Sequence of chain 1.A:
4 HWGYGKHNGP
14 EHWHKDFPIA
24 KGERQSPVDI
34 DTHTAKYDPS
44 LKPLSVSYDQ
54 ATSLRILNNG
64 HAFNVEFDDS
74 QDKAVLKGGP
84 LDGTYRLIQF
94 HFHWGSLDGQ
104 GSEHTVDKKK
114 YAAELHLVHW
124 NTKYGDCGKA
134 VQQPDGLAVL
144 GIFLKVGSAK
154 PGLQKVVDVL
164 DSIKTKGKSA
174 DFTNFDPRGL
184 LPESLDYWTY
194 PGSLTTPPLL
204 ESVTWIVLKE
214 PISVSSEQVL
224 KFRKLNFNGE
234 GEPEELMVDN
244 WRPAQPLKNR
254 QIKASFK

The small molecule below binds the protein below.
Small molecule (SMILES): NS(=O)(=O)c1ccc(NC(=O)CN2C(=O)C=CC2=O)cc1

Binding-site contacts:
Ligand atom O10 contacts residue HIS94 of chain 1.A at 3.4 Å.
Ligand atom C16 contacts residue HGB1 of chain 1.C at 3.1 Å.
Ligand atom C18 contacts residue ILE91 of chain 1.A at 3.4 Å (hydrophobic).
Ligand atom S18 contacts residue THR198 of chain 1.A at 3.9 Å.
Ligand atom O21 contacts residue TRS1 of chain 1.E at 3.9 Å.
Ligand atom C5 contacts residue TRS1 of chain 1.E at 3.9 Å.
Ligand atom C12 contacts residue HGB1 of chain 1.C at 3.4 Å.
Ligand atom C3 contacts residue VAL121 of chain 1.A at 3.7 Å (hydrophobic).
Ligand atom N8 contacts residue ZN1 of chain 1.B at 2.1 Å.
Ligand atom O10 contacts residue ZN1 of chain 1.B at 3.0 Å.
Ligand atom O17 contacts residue HGB1 of chain 1.C at 2.1 Å.
Ligand atom C18 contacts residue HGB1 of chain 1.C at 3.9 Å.
Ligand atom C5 contacts residue THR199 of chain 1.A at 3.2 Å.
Ligand atom C6 contacts residue TRS1 of chain 1.E at 3.8 Å.
Ligand atom O17 contacts residue CYS130 of chain 1.A at 3.7 Å.
Ligand atom N15 contacts residue HGB1 of chain 1.C at 3.8 Å.
Ligand atom C14 contacts residue HGB1 of chain 1.C at 3.4 Å.
Ligand atom N11 contacts residue TRS1 of chain 1.E at 3.8 Å.
Ligand atom O10 contacts residue HIS119 of chain 1.A at 3.3 Å (h-bond).
Ligand atom O9 contacts residue THR198 of chain 1.A at 2.9 Å (h-bond).
Ligand atom O21 contacts residue ASN67 of chain 1.A at 3.9 Å.
Ligand atom C2 contacts residue GLN92 of chain 1.A at 3.7 Å.
Ligand atom N8 contacts residue HIS119 of chain 1.A at 3.5 Å (h-bond).
Ligand atom C12 contacts residue GLN92 of chain 1.A at 3.8 Å.
Ligand atom C12 contacts residue TRS1 of chain 1.E at 3.8 Å.
Ligand atom S18 contacts residue ZN1 of chain 1.B at 3.0 Å.
Ligand atom O10 contacts residue VAL142 of chain 1.A at 3.8 Å.
Ligand atom O10 contacts residue TRP208 of chain 1.A at 3.8 Å.
Ligand atom O9 contacts residue TRP208 of chain 1.A at 3.5 Å.
Ligand atom C6 contacts residue THR199 of chain 1.A at 3.4 Å.
Ligand atom N11 contacts residue HGB1 of chain 1.C at 3.4 Å.
Ligand atom C19 contacts residue ILE91 of chain 1.A at 3.8 Å (hydrophobic).
Ligand atom N8 contacts residue HIS96 of chain 1.A at 3.5 Å (h-bond).
Ligand atom O13 contacts residue GLN92 of chain 1.A at 3.0 Å (h-bond).
Ligand atom N8 contacts residue THR198 of chain 1.A at 2.8 Å (h-bond).
Ligand atom C4 contacts residue LEU197 of chain 1.A at 3.9 Å (hydrophobic).
Ligand atom C3 contacts residue LEU197 of chain 1.A at 3.9 Å (hydrophobic).
Ligand atom N8 contacts residue HIS94 of chain 1.A at 3.4 Å (h-bond).
Ligand atom S18 contacts residue HIS94 of chain 1.A at 3.9 Å.
Ligand atom O9 contacts residue LEU197 of chain 1.A at 3.3 Å.